A small-molecule ligand and the protein it binds are described below.
Small molecule (SMILES): O=[N+]([O-])c1ccc(O)cc1

Binding-site contacts:
Ligand atom C1 contacts residue TYR172 of chain 1.A at 4.0 Å (hydrophobic).
Ligand atom C3 contacts residue TRP130 of chain 1.A at 3.8 Å (hydrophobic).
Ligand atom O3 contacts residue TYR172 of chain 1.A at 2.6 Å (h-bond).
Ligand atom C4 contacts residue VAL110 of chain 1.A at 3.9 Å (hydrophobic).
Ligand atom C2 contacts residue TYR172 of chain 1.A at 4.1 Å (hydrophobic).
Ligand atom C6 contacts residue TYR157 of chain 1.A at 4.0 Å (hydrophobic).
Ligand atom OH contacts residue VAL110 of chain 1.A at 3.3 Å.
Ligand atom C5 contacts residue GLY98 of chain 1.A at 3.9 Å.
Ligand atom O3 contacts residue LEU95 of chain 1.A at 3.5 Å.
Ligand atom N1 contacts residue PRO99 of chain 1.A at 4.0 Å.
Ligand atom C6 contacts residue ALA158 of chain 1.A at 4.2 Å (hydrophobic).
Ligand atom O2 contacts residue TYR172 of chain 1.A at 3.7 Å.
Ligand atom O3 contacts residue TYR124 of chain 1.A at 3.2 Å (h-bond).
Ligand atom O3 contacts residue PHE128 of chain 1.A at 3.3 Å.
Ligand atom C2 contacts residue PHE128 of chain 1.A at 3.9 Å (hydrophobic).
Ligand atom C5 contacts residue PRO99 of chain 1.A at 3.8 Å (hydrophobic).
Ligand atom OH contacts residue HIS102 of chain 1.A at 2.6 Å (h-bond).
Ligand atom O2 contacts residue THR162 of chain 1.A at 2.7 Å (h-bond).
Ligand atom C6 contacts residue PRO99 of chain 1.A at 3.6 Å (hydrophobic).
Ligand atom C1 contacts residue PRO99 of chain 1.A at 3.8 Å (hydrophobic).
Ligand atom C4 contacts residue TRP130 of chain 1.A at 3.7 Å (hydrophobic).
Ligand atom C5 contacts residue TYR157 of chain 1.A at 3.8 Å (hydrophobic).
Ligand atom OH contacts residue TRP130 of chain 1.A at 2.8 Å (h-bond).
Ligand atom O2 contacts residue ALA158 of chain 1.A at 4.0 Å.
Ligand atom C3 contacts residue VAL110 of chain 1.A at 3.9 Å (hydrophobic).
Ligand atom N1 contacts residue LEU95 of chain 1.A at 4.0 Å.
Ligand atom N1 contacts residue THR162 of chain 1.A at 3.3 Å (h-bond).
Ligand atom O2 contacts residue LEU95 of chain 1.A at 3.9 Å.
Ligand atom C2 contacts residue ILE187 of chain 1.A at 4.2 Å (hydrophobic).
Ligand atom OH contacts residue VAL108 of chain 1.A at 4.2 Å.
Ligand atom O2 contacts residue TYR161 of chain 1.A at 3.2 Å.
Ligand atom C4 contacts residue HIS102 of chain 1.A at 3.5 Å.
Ligand atom C5 contacts residue HIS102 of chain 1.A at 3.6 Å.
Ligand atom C2 contacts residue ALA158 of chain 1.A at 4.2 Å (hydrophobic).
Ligand atom O3 contacts residue THR162 of chain 1.A at 3.3 Å (h-bond).
Ligand atom C3 contacts residue PHE128 of chain 1.A at 4.2 Å (hydrophobic).
Ligand atom C3 contacts residue ILE187 of chain 1.A at 3.7 Å (hydrophobic).
Ligand atom C2 contacts residue PRO99 of chain 1.A at 4.2 Å (hydrophobic).
Ligand atom C6 contacts residue GLY98 of chain 1.A at 3.7 Å.
Ligand atom N1 contacts residue TYR172 of chain 1.A at 3.2 Å (h-bond).

Sequence of chain 1.A:
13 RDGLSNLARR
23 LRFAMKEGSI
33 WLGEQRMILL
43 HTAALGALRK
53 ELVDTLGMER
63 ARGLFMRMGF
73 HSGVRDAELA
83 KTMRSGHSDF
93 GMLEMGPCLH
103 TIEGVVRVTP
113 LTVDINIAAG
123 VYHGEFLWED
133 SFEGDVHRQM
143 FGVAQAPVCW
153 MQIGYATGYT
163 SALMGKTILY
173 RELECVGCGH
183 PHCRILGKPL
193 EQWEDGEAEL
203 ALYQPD